Sequence of chain 1.A:
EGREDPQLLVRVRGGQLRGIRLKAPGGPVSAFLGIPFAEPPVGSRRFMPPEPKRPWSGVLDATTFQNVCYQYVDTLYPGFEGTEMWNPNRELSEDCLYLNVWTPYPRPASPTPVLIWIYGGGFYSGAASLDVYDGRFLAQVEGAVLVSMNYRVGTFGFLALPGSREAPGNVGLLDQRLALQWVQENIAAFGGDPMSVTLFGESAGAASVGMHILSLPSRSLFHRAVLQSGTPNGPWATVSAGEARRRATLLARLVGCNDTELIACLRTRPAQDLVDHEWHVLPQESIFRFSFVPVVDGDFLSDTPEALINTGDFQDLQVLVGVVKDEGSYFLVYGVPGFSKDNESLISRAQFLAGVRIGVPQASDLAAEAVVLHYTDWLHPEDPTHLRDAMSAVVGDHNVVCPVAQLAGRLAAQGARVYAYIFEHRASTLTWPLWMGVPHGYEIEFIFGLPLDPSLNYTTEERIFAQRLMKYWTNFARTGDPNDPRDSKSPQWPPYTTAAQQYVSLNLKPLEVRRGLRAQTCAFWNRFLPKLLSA

Binding-site contacts:
Ligand atom C8 contacts residue LEU463 of chain 1.A at 4.2 Å (hydrophobic).
Ligand atom C7 contacts residue ASN464 of chain 1.A at 3.1 Å.
Ligand atom N2 contacts residue SER462 of chain 1.A at 3.6 Å.
Ligand atom C5 contacts residue ASN464 of chain 1.A at 3.8 Å.
Ligand atom O7 contacts residue ASN464 of chain 1.A at 3.4 Å (h-bond).
Ligand atom C8 contacts residue ASN464 of chain 1.A at 4.2 Å.
Ligand atom C6 contacts residue ASN464 of chain 1.A at 4.2 Å.
Ligand atom C3 contacts residue ASN464 of chain 1.A at 3.6 Å.
Ligand atom O5 contacts residue ASN464 of chain 1.A at 2.8 Å (h-bond).
Ligand atom C4 contacts residue ASN464 of chain 1.A at 4.2 Å.
Ligand atom C8 contacts residue SER462 of chain 1.A at 3.4 Å.
Ligand atom C2 contacts residue ASN464 of chain 1.A at 2.2 Å.
Ligand atom C1 contacts residue ASN464 of chain 1.A at 1.5 Å.
Ligand atom N2 contacts residue ASN464 of chain 1.A at 2.5 Å (h-bond).
Ligand atom C7 contacts residue SER462 of chain 1.A at 3.9 Å.

This small molecule binds to this protein.
Small molecule (SMILES): CC(=O)N[C@@H]1[C@@H](O)[C@H](O)[C@@H](CO)O[C@H]1O